Sequence of chain 1.B:
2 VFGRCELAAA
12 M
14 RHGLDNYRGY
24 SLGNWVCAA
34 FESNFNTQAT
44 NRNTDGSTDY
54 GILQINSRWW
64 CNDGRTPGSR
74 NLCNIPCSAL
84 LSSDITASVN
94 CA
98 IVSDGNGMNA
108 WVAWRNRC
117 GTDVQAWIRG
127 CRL

Binding-site contacts:
Ligand atom O12 contacts residue ARG14 of chain 1.B at 3.9 Å.
Ligand atom O8 contacts residue PHE3 of chain 1.B at 4.2 Å.
Ligand atom C7 contacts residue ARG14 of chain 1.B at 4.2 Å.
Ligand atom O3 contacts residue ARG14 of chain 1.B at 2.8 Å (salt-bridge).
Ligand atom O7 contacts residue ARG14 of chain 1.B at 4.5 Å.
Ligand atom O11 contacts residue ARG14 of chain 1.B at 3.3 Å.
Ligand atom C1 contacts residue ARG14 of chain 1.B at 3.7 Å.
Ligand atom O8 contacts residue SER86 of chain 1.B at 4.3 Å.
Ligand atom O9 contacts residue PHE3 of chain 1.B at 4.2 Å.
Ligand atom C23 contacts residue ARG14 of chain 1.B at 4.2 Å.
Ligand atom C12 contacts residue ARG14 of chain 1.B at 4.2 Å.
Ligand atom O7 contacts residue PHE3 of chain 1.B at 3.2 Å.
Ligand atom S3 contacts residue ARG14 of chain 1.B at 4.1 Å.
Ligand atom O6 contacts residue ARG14 of chain 1.B at 4.2 Å.
Ligand atom C13 contacts residue ARG14 of chain 1.B at 4.0 Å.
Ligand atom O4 contacts residue ALA10 of chain 1.B at 3.2 Å.
Ligand atom O2 contacts residue ARG14 of chain 1.B at 3.4 Å.
Ligand atom S1 contacts residue ARG14 of chain 1.B at 3.8 Å.
Ligand atom S3 contacts residue PHE3 of chain 1.B at 4.2 Å.
Ligand atom C8 contacts residue ARG14 of chain 1.B at 4.4 Å.
Ligand atom O9 contacts residue ARG14 of chain 1.B at 3.2 Å (salt-bridge).
Ligand atom O6 contacts residue GLU7 of chain 1.B at 3.2 Å.
Ligand atom O3 contacts residue ALA10 of chain 1.B at 4.5 Å.
Ligand atom C24 contacts residue ARG14 of chain 1.B at 3.4 Å.
Ligand atom S3 contacts residue ALA11 of chain 1.B at 4.4 Å.
Ligand atom O4 contacts residue ARG14 of chain 1.B at 3.4 Å (salt-bridge).
Ligand atom O12 contacts residue HIS15 of chain 1.B at 3.2 Å.
Ligand atom S2 contacts residue ARG14 of chain 1.B at 4.3 Å.
Ligand atom O9 contacts residue ALA11 of chain 1.B at 3.0 Å.
Ligand atom C18 contacts residue ARG14 of chain 1.B at 4.5 Å.
Ligand atom C21 contacts residue ARG14 of chain 1.B at 4.2 Å.
Ligand atom S4 contacts residue ARG14 of chain 1.B at 4.2 Å.
Ligand atom S2 contacts residue GLU7 of chain 1.B at 4.4 Å.
Ligand atom O7 contacts residue DM01 of chain 1.B at 3.6 Å.
Ligand atom C20 contacts residue ARG14 of chain 1.B at 3.6 Å.
Ligand atom C6 contacts residue ARG14 of chain 1.B at 4.1 Å.
Ligand atom C19 contacts residue ARG14 of chain 1.B at 3.9 Å.
Ligand atom C2 contacts residue ARG14 of chain 1.B at 3.9 Å.

The protein below binds the small molecule below.
Small molecule (SMILES): O=S(=O)(O)c1cc2c(O)c(c1)Cc1cc(S(=O)(=O)O)cc(c1O)Cc1cc(S(=O)(=O)O)cc(c1O)Cc1cc(S(=O)(=O)O)cc(c1O)C2